The protein below binds the small molecule below.
Small molecule (SMILES): CCCCN(C)C(=O)n1cc(C(=O)N[C@@H](Cc2cc(F)cc(F)c2)[C@H](O)CNCc2cccc(OC)c2)c2cc(C#N)ccc21

Sequence of chain 1.A:
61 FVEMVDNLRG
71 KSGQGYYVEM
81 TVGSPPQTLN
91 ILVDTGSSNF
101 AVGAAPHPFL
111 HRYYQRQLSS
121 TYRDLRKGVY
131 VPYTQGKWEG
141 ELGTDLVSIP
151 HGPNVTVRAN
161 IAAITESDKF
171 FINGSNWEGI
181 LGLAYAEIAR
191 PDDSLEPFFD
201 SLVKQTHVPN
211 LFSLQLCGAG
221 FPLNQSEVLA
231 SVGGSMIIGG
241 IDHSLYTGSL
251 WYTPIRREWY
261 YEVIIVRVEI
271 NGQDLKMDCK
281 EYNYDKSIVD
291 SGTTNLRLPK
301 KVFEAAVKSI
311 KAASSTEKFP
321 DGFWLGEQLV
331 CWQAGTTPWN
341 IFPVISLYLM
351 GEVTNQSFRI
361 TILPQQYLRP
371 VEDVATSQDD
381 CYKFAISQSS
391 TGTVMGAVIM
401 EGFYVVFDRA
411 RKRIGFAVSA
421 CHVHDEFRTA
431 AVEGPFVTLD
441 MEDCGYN

Binding-site contacts:
Ligand atom C38 contacts residue ASP290 of chain 1.A at 3.3 Å.
Ligand atom O63 contacts residue SER97 of chain 1.A at 3.5 Å.
Ligand atom C15 contacts residue GLY73 of chain 1.A at 3.6 Å.
Ligand atom N39 contacts residue GLY96 of chain 1.A at 3.0 Å (h-bond).
Ligand atom C42 contacts residue GLY96 of chain 1.A at 3.4 Å.
Ligand atom N35 contacts residue GLY292 of chain 1.A at 3.1 Å (h-bond).
Ligand atom C4 contacts residue THR293 of chain 1.A at 3.6 Å.
Ligand atom C53 contacts residue GLY292 of chain 1.A at 3.4 Å.
Ligand atom F2 contacts residue TRP177 of chain 1.A at 3.4 Å.
Ligand atom F1 contacts residue GLY136 of chain 1.A at 3.6 Å.
Ligand atom F2 contacts residue ILE172 of chain 1.A at 3.6 Å.
Ligand atom C6 contacts residue THR293 of chain 1.A at 3.6 Å.
Ligand atom C48 contacts residue ASP94 of chain 1.A at 3.5 Å.
Ligand atom C18 contacts residue GLY292 of chain 1.A at 3.2 Å.
Ligand atom C7 contacts residue ARG297 of chain 1.A at 3.5 Å.
Ligand atom C71 contacts residue THR134 of chain 1.A at 3.6 Å.
Ligand atom C2 contacts residue GLY292 of chain 1.A at 3.2 Å.
Ligand atom C9 contacts residue SO41 of chain 1.D at 3.6 Å.
Ligand atom C14 contacts residue THR294 of chain 1.A at 3.4 Å.
Ligand atom C67 contacts residue GLY96 of chain 1.A at 3.1 Å.
Ligand atom N2 contacts residue THR134 of chain 1.A at 3.3 Å.
Ligand atom C55 contacts residue PHE170 of chain 1.A at 3.6 Å (hydrophobic).
Ligand atom C57 contacts residue TYR133 of chain 1.A at 3.6 Å (hydrophobic).
Ligand atom C9 contacts residue GLN135 of chain 1.A at 3.5 Å.
Ligand atom O33 contacts residue THR294 of chain 1.A at 3.1 Å (h-bond).
Ligand atom F1 contacts residue PHE170 of chain 1.A at 3.4 Å.
Ligand atom C77 contacts residue VAL131 of chain 1.A at 3.6 Å (hydrophobic).
Ligand atom C9 contacts residue ARG297 of chain 1.A at 3.6 Å.
Ligand atom C56 contacts residue PHE170 of chain 1.A at 3.6 Å (hydrophobic).
Ligand atom C14 contacts residue GLY73 of chain 1.A at 3.4 Å.
Ligand atom C53 contacts residue LEU92 of chain 1.A at 3.6 Å (hydrophobic).
Ligand atom N39 contacts residue ASP290 of chain 1.A at 2.8 Å (salt-bridge).
Ligand atom C37 contacts residue ASP94 of chain 1.A at 3.6 Å.
Ligand atom O63 contacts residue ASP94 of chain 1.A at 2.6 Å (salt-bridge).
Ligand atom O46 contacts residue TYR133 of chain 1.A at 3.6 Å.
Ligand atom C8 contacts residue SER72 of chain 1.A at 3.6 Å.
Ligand atom C69 contacts residue PRO132 of chain 1.A at 3.4 Å (hydrophobic).
Ligand atom N2 contacts residue ARG297 of chain 1.A at 3.3 Å (salt-bridge).
Ligand atom O63 contacts residue GLY96 of chain 1.A at 3.5 Å (h-bond).
Ligand atom F1 contacts residue LYS169 of chain 1.A at 3.6 Å.